The protein below binds the small molecule below.
Small molecule (SMILES): CC(=O)N[C@@H]1[C@@H](O)[C@H](O)[C@@H](CO)O[C@H]1O

Binding-site contacts:
Ligand atom O7 contacts residue ASN308 of chain 1.D at 3.5 Å (h-bond).
Ligand atom O6 contacts residue ASN308 of chain 1.D at 2.9 Å (h-bond).
Ligand atom C7 contacts residue ASN308 of chain 1.D at 3.3 Å.
Ligand atom C2 contacts residue ASN308 of chain 1.D at 2.0 Å.
Ligand atom O5 contacts residue TRP364 of chain 1.D at 3.8 Å.
Ligand atom C8 contacts residue ASN308 of chain 1.D at 4.5 Å.
Ligand atom O6 contacts residue TRP364 of chain 1.D at 3.8 Å.
Ligand atom C5 contacts residue TRP364 of chain 1.D at 4.4 Å (hydrophobic).
Ligand atom C8 contacts residue LYS304 of chain 1.D at 3.7 Å.
Ligand atom C3 contacts residue ASN308 of chain 1.D at 3.4 Å.
Ligand atom O6 contacts residue GLU309 of chain 1.D at 3.9 Å.
Ligand atom O5 contacts residue ASN308 of chain 1.D at 2.5 Å (h-bond).
Ligand atom C6 contacts residue ASN308 of chain 1.D at 3.8 Å.
Ligand atom C7 contacts residue LYS304 of chain 1.D at 4.1 Å.
Ligand atom C6 contacts residue TRP364 of chain 1.D at 4.5 Å (hydrophobic).
Ligand atom O3 contacts residue ASN308 of chain 1.D at 4.4 Å.
Ligand atom C4 contacts residue ASN308 of chain 1.D at 3.7 Å.
Ligand atom O7 contacts residue LYS304 of chain 1.D at 3.9 Å.
Ligand atom C1 contacts residue ASN308 of chain 1.D at 1.5 Å.
Ligand atom N2 contacts residue ASN308 of chain 1.D at 2.6 Å (h-bond).
Ligand atom C5 contacts residue ASN308 of chain 1.D at 3.7 Å.

Sequence of chain 1.D:
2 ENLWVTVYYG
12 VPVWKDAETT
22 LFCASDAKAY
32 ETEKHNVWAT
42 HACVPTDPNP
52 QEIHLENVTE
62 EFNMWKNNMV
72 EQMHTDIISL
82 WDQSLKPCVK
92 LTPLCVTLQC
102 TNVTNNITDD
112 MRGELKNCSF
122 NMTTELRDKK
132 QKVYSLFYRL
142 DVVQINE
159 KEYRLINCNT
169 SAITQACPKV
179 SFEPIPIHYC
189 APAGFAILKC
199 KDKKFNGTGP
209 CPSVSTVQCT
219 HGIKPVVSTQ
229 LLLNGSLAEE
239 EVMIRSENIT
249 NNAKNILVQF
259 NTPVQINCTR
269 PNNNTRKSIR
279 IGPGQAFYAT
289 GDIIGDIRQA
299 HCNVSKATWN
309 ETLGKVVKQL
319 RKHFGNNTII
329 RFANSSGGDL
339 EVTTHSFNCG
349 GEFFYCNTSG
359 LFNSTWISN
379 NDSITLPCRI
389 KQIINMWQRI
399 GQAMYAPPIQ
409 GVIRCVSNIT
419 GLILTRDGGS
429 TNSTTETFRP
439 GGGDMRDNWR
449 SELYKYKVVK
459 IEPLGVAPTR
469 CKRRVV